Binding-site contacts:
Ligand atom C5 contacts residue ASN107 of chain 1.H at 3.6 Å.
Ligand atom C3 contacts residue TRP292 of chain 1.H at 3.9 Å (hydrophobic).
Ligand atom C1 contacts residue TRP292 of chain 1.H at 3.2 Å (hydrophobic).
Ligand atom O7 contacts residue PRO90 of chain 1.H at 4.2 Å.
Ligand atom C5 contacts residue TRP292 of chain 1.H at 2.6 Å (hydrophobic).
Ligand atom C2 contacts residue TRP292 of chain 1.H at 3.8 Å (hydrophobic).
Ligand atom O6 contacts residue ASN107 of chain 1.H at 3.9 Å.
Ligand atom O6 contacts residue ARG290 of chain 1.H at 3.2 Å (salt-bridge).
Ligand atom C4 contacts residue ASN107 of chain 1.H at 3.3 Å.
Ligand atom C2 contacts residue ASN107 of chain 1.H at 2.4 Å.
Ligand atom C7 contacts residue PRO90 of chain 1.H at 3.7 Å (hydrophobic).
Ligand atom C6 contacts residue ARG290 of chain 1.H at 4.1 Å.
Ligand atom C8 contacts residue PRO90 of chain 1.H at 2.7 Å (hydrophobic).
Ligand atom O3 contacts residue ASN107 of chain 1.H at 3.6 Å.
Ligand atom O6 contacts residue TRP292 of chain 1.H at 1.3 Å.
Ligand atom C4 contacts residue TRP292 of chain 1.H at 2.8 Å (hydrophobic).
Ligand atom C6 contacts residue TRP292 of chain 1.H at 2.4 Å (hydrophobic).
Ligand atom C3 contacts residue ASN107 of chain 1.H at 3.2 Å.
Ligand atom C1 contacts residue THR105 of chain 1.H at 4.4 Å.
Ligand atom O5 contacts residue ASN107 of chain 1.H at 2.9 Å (h-bond).
Ligand atom N2 contacts residue PRO90 of chain 1.H at 4.4 Å.
Ligand atom C6 contacts residue ASN107 of chain 1.H at 4.4 Å.
Ligand atom O5 contacts residue TRP292 of chain 1.H at 2.2 Å.
Ligand atom N2 contacts residue ASN107 of chain 1.H at 3.5 Å (h-bond).
Ligand atom C1 contacts residue ASN107 of chain 1.H at 2.9 Å.

Sequence of chain 1.H:
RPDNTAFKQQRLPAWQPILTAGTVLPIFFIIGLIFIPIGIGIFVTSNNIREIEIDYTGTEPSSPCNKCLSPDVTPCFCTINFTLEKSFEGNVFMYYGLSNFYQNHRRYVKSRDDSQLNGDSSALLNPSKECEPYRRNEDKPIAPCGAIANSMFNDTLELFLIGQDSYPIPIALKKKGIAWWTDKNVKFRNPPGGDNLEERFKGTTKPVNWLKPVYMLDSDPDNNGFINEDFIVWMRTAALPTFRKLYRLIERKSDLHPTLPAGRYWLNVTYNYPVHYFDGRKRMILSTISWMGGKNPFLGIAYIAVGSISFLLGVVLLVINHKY

A small-molecule ligand and the protein it binds are described below.
Small molecule (SMILES): CC(=O)N[C@@H]1[C@@H](O)[C@H](O)[C@@H](CO)O[C@H]1O